The protein below binds the small molecule below.
Small molecule (SMILES): CC(=O)N[C@@H]1[C@@H](O)[C@H](O)[C@@H](CO)O[C@H]1O

Sequence of chain 2.A:
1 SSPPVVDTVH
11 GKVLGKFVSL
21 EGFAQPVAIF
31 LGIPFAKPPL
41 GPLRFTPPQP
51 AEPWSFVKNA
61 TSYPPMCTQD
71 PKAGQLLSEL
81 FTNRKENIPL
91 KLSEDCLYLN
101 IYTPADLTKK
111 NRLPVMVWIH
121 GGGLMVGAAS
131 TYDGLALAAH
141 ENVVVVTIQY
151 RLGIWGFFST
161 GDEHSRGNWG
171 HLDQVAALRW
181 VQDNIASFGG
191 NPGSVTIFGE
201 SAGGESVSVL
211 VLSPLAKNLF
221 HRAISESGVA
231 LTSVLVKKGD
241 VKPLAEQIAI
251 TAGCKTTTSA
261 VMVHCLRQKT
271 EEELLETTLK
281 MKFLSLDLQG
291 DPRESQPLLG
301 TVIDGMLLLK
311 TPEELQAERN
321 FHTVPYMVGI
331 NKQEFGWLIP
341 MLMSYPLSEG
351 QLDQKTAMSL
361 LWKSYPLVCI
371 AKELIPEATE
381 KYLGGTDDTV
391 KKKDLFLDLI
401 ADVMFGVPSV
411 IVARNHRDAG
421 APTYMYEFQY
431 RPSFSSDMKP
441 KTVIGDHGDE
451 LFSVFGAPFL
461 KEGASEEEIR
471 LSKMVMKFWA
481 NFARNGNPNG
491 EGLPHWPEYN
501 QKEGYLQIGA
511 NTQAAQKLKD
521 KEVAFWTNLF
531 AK

Binding-site contacts:
Ligand atom C7 contacts residue ASN59 of chain 2.A at 3.5 Å.
Ligand atom C6 contacts residue SER62 of chain 2.A at 4.4 Å.
Ligand atom O5 contacts residue ASN59 of chain 2.A at 2.3 Å (h-bond).
Ligand atom N2 contacts residue ASN59 of chain 2.A at 3.1 Å (h-bond).
Ligand atom C8 contacts residue LEU14 of chain 2.A at 4.3 Å (hydrophobic).
Ligand atom C5 contacts residue THR61 of chain 2.A at 3.5 Å.
Ligand atom O6 contacts residue SER62 of chain 2.A at 3.1 Å (h-bond).
Ligand atom O7 contacts residue ASN59 of chain 2.A at 3.5 Å (h-bond).
Ligand atom O5 contacts residue THR61 of chain 2.A at 3.3 Å (h-bond).
Ligand atom C2 contacts residue ASN59 of chain 2.A at 2.5 Å.
Ligand atom N2 contacts residue LEU14 of chain 2.A at 4.3 Å.
Ligand atom O6 contacts residue THR61 of chain 2.A at 3.4 Å (h-bond).
Ligand atom C1 contacts residue ASN59 of chain 2.A at 1.4 Å.
Ligand atom C6 contacts residue THR61 of chain 2.A at 4.2 Å.
Ligand atom C1 contacts residue THR61 of chain 2.A at 3.4 Å.
Ligand atom C3 contacts residue ASN59 of chain 2.A at 3.8 Å.
Ligand atom C4 contacts residue ASN59 of chain 2.A at 4.2 Å.
Ligand atom C5 contacts residue ASN59 of chain 2.A at 3.6 Å.